This protein binds this small molecule.
Small molecule (SMILES): O=S1C(c2ccc(O)cc2Cl)=CC=C1c1ccc(O)cc1Cl

Sequence of chain 1.A:
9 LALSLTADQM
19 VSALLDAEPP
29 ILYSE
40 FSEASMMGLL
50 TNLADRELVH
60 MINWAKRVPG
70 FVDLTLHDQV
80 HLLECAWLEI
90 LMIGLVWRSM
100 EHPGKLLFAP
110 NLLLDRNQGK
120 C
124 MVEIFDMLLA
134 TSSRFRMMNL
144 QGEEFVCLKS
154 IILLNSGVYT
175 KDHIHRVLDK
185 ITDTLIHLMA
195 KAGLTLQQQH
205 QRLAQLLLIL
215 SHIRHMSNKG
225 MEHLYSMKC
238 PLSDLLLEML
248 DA

Binding-site contacts:
Ligand atom CL05 contacts residue GLY224 of chain 1.A at 3.6 Å.
Ligand atom C21 contacts residue LEU52 of chain 1.A at 4.0 Å (hydrophobic).
Ligand atom C21 contacts residue ALA53 of chain 1.A at 4.1 Å (hydrophobic).
Ligand atom C07 contacts residue MET46 of chain 1.A at 3.9 Å (hydrophobic).
Ligand atom C18 contacts residue LEU94 of chain 1.A at 4.1 Å (hydrophobic).
Ligand atom C02 contacts residue MET124 of chain 1.A at 4.0 Å (hydrophobic).
Ligand atom O14 contacts residue PHE107 of chain 1.A at 3.8 Å.
Ligand atom O20 contacts residue ARG97 of chain 1.A at 3.1 Å (salt-bridge).
Ligand atom C02 contacts residue MET46 of chain 1.A at 4.2 Å (hydrophobic).
Ligand atom C16 contacts residue LEU90 of chain 1.A at 4.1 Å (hydrophobic).
Ligand atom CL17 contacts residue LEU94 of chain 1.A at 4.2 Å.
Ligand atom C21 contacts residue GLU56 of chain 1.A at 3.0 Å.
Ligand atom C07 contacts residue LEU228 of chain 1.A at 4.2 Å (hydrophobic).
Ligand atom C22 contacts residue ALA53 of chain 1.A at 3.7 Å (hydrophobic).
Ligand atom C16 contacts residue PHE107 of chain 1.A at 4.1 Å (hydrophobic).
Ligand atom C15 contacts residue PHE107 of chain 1.A at 4.0 Å (hydrophobic).
Ligand atom C21 contacts residue PHE107 of chain 1.A at 4.2 Å (hydrophobic).
Ligand atom C06 contacts residue MET46 of chain 1.A at 3.2 Å (hydrophobic).
Ligand atom O20 contacts residue GLU56 of chain 1.A at 2.8 Å (salt-bridge).
Ligand atom C22 contacts residue PHE107 of chain 1.A at 4.2 Å (hydrophobic).
Ligand atom C04 contacts residue LEU228 of chain 1.A at 4.1 Å (hydrophobic).
Ligand atom O01 contacts residue MET124 of chain 1.A at 3.7 Å.
Ligand atom C08 contacts residue LEU228 of chain 1.A at 4.0 Å (hydrophobic).
Ligand atom C22 contacts residue LEU49 of chain 1.A at 3.8 Å (hydrophobic).
Ligand atom C19 contacts residue GLU56 of chain 1.A at 3.2 Å.
Ligand atom C06 contacts residue MET124 of chain 1.A at 3.6 Å (hydrophobic).
Ligand atom CL17 contacts residue LEU90 of chain 1.A at 4.2 Å.
Ligand atom CL05 contacts residue MET91 of chain 1.A at 4.3 Å.
Ligand atom C03 contacts residue ILE127 of chain 1.A at 4.0 Å (hydrophobic).
Ligand atom O01 contacts residue HIS227 of chain 1.A at 3.7 Å.
Ligand atom C19 contacts residue LEU90 of chain 1.A at 4.0 Å (hydrophobic).
Ligand atom C22 contacts residue GLU56 of chain 1.A at 4.2 Å.
Ligand atom CL17 contacts residue MET91 of chain 1.A at 3.6 Å.
Ligand atom C19 contacts residue ARG97 of chain 1.A at 4.1 Å.
Ligand atom C18 contacts residue LEU90 of chain 1.A at 3.3 Å (hydrophobic).
Ligand atom O20 contacts residue LEU90 of chain 1.A at 3.8 Å.
Ligand atom C11 contacts residue ALA53 of chain 1.A at 3.9 Å (hydrophobic).
Ligand atom C10 contacts residue LEU228 of chain 1.A at 4.3 Å (hydrophobic).
Ligand atom C11 contacts residue LEU49 of chain 1.A at 3.8 Å (hydrophobic).
Ligand atom C07 contacts residue MET124 of chain 1.A at 3.7 Å (hydrophobic).